A small-molecule ligand and the protein it binds are described below.
Small molecule (SMILES): O=c1[nH]cnc2c1ncn2CCN(CCCCP(=O)(O)O)CCP(=O)(O)O

Binding-site contacts:
Ligand atom CAN contacts residue ILE105 of chain 1.B at 3.9 Å (hydrophobic).
Ligand atom OAG contacts residue ASN110 of chain 1.B at 3.2 Å (h-bond).
Ligand atom N1 contacts residue PHE156 of chain 1.B at 3.3 Å.
Ligand atom C2 contacts residue PHE156 of chain 1.B at 3.5 Å (hydrophobic).
Ligand atom N9 contacts residue ASP107 of chain 1.B at 4.0 Å.
Ligand atom C6 contacts residue VAL157 of chain 1.B at 3.7 Å (hydrophobic).
Ligand atom C6 contacts residue PHE156 of chain 1.B at 3.7 Å (hydrophobic).
Ligand atom OAG contacts residue THR111 of chain 1.B at 3.4 Å (h-bond).
Ligand atom CAQ contacts residue THR111 of chain 1.B at 3.8 Å.
Ligand atom OAF contacts residue THR111 of chain 1.B at 3.6 Å.
Ligand atom CAN contacts residue ASP107 of chain 1.B at 3.2 Å.
Ligand atom C8 contacts residue ASP107 of chain 1.B at 3.1 Å.
Ligand atom N7 contacts residue LYS135 of chain 1.B at 3.8 Å.
Ligand atom O6 contacts residue GLU155 of chain 1.B at 3.9 Å.
Ligand atom N7 contacts residue ILE105 of chain 1.B at 3.8 Å.
Ligand atom CAM contacts residue ASP107 of chain 1.B at 3.8 Å.
Ligand atom N1 contacts residue VAL157 of chain 1.B at 3.1 Å (h-bond).
Ligand atom PBA contacts residue SER108 of chain 1.B at 3.5 Å.
Ligand atom OAF contacts residue GLY109 of chain 1.B at 3.6 Å.
Ligand atom NAX contacts residue ASP107 of chain 1.B at 3.9 Å.
Ligand atom C2 contacts residue ASP163 of chain 1.B at 3.6 Å.
Ligand atom OAC contacts residue ILE106 of chain 1.B at 3.6 Å.
Ligand atom O6 contacts residue PHE156 of chain 1.B at 3.4 Å.
Ligand atom OAC contacts residue SER108 of chain 1.B at 3.5 Å (h-bond).
Ligand atom O6 contacts residue LYS135 of chain 1.B at 3.9 Å.
Ligand atom N7 contacts residue ASP107 of chain 1.B at 4.0 Å.
Ligand atom C2 contacts residue ILE162 of chain 1.B at 3.6 Å (hydrophobic).
Ligand atom CAO contacts residue ASP107 of chain 1.B at 3.9 Å.
Ligand atom PBA contacts residue ASP107 of chain 1.B at 3.8 Å.
Ligand atom O6 contacts residue VAL157 of chain 1.B at 2.8 Å (h-bond).
Ligand atom N1 contacts residue ILE162 of chain 1.B at 3.6 Å.
Ligand atom PBA contacts residue THR111 of chain 1.B at 4.0 Å.
Ligand atom OAG contacts residue SER108 of chain 1.B at 2.3 Å (h-bond).
Ligand atom OAF contacts residue LEU112 of chain 1.B at 3.2 Å (h-bond).
Ligand atom OAG contacts residue GLY109 of chain 1.B at 3.0 Å (h-bond).
Ligand atom N1 contacts residue ASP163 of chain 1.B at 4.0 Å.
Ligand atom PBA contacts residue GLY109 of chain 1.B at 3.5 Å.
Ligand atom OAC contacts residue ASP107 of chain 1.B at 2.8 Å (salt-bridge).
Ligand atom OAF contacts residue ASN110 of chain 1.B at 4.0 Å.
Ligand atom OAC contacts residue GLY109 of chain 1.B at 3.2 Å (h-bond).

Sequence of chain 1.B:
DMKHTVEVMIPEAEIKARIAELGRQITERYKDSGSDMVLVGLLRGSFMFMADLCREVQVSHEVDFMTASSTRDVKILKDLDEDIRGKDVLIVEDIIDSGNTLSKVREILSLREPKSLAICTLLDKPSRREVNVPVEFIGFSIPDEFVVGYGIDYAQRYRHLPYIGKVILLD